Binding-site contacts:
Ligand atom C1 contacts residue ARG104 of chain 10.C at 3.7 Å.
Ligand atom C6 contacts residue ASP91 of chain 10.C at 3.9 Å.
Ligand atom O4 contacts residue ASP232 of chain 10.C at 2.8 Å (salt-bridge).
Ligand atom C5 contacts residue PRO274 of chain 10.A at 3.9 Å (hydrophobic).
Ligand atom O6 contacts residue ASP91 of chain 10.C at 3.3 Å.
Ligand atom C3 contacts residue ARG104 of chain 10.C at 3.9 Å.
Ligand atom O10 contacts residue ASN275 of chain 10.A at 2.9 Å (h-bond).
Ligand atom C10 contacts residue PRO231 of chain 10.C at 3.9 Å (hydrophobic).
Ligand atom C4 contacts residue ASP232 of chain 10.C at 3.5 Å.
Ligand atom C3 contacts residue PRO274 of chain 10.A at 3.8 Å (hydrophobic).
Ligand atom N5 contacts residue PRO231 of chain 10.C at 2.9 Å (h-bond).
Ligand atom C11 contacts residue GLY234 of chain 10.C at 3.9 Å.
Ligand atom O6 contacts residue PRO274 of chain 10.A at 3.7 Å.
Ligand atom O7 contacts residue SER180 of chain 10.C at 3.7 Å.
Ligand atom C4 contacts residue PRO274 of chain 10.A at 4.0 Å (hydrophobic).
Ligand atom O3 contacts residue GLY282 of chain 10.A at 3.4 Å.
Ligand atom C11 contacts residue PRO231 of chain 10.C at 4.0 Å (hydrophobic).
Ligand atom O4 contacts residue ASN275 of chain 10.A at 3.0 Å (h-bond).
Ligand atom O1B contacts residue ARG104 of chain 10.C at 2.8 Å (salt-bridge).
Ligand atom C5 contacts residue ASN275 of chain 10.A at 3.5 Å.
Ligand atom C4 contacts residue PRO231 of chain 10.C at 3.4 Å (hydrophobic).
Ligand atom O3 contacts residue PRO274 of chain 10.A at 3.9 Å.
Ligand atom C6 contacts residue PRO231 of chain 10.C at 4.0 Å (hydrophobic).
Ligand atom O7 contacts residue PRO274 of chain 10.A at 3.4 Å.
Ligand atom O4 contacts residue ASP91 of chain 10.C at 2.8 Å (salt-bridge).
Ligand atom O4 contacts residue PRO231 of chain 10.C at 3.8 Å.
Ligand atom C3 contacts residue ASP232 of chain 10.C at 4.1 Å.
Ligand atom O10 contacts residue ARG270 of chain 10.A at 4.0 Å.
Ligand atom C3 contacts residue PRO274 of chain 10.A at 4.1 Å (hydrophobic).
Ligand atom C4 contacts residue ARG104 of chain 10.C at 4.0 Å.
Ligand atom C5 contacts residue PRO231 of chain 10.C at 3.6 Å (hydrophobic).
Ligand atom C4 contacts residue ASN275 of chain 10.A at 3.8 Å.
Ligand atom N5 contacts residue ASN275 of chain 10.A at 3.5 Å (h-bond).
Ligand atom C11 contacts residue ILE233 of chain 10.C at 3.8 Å (hydrophobic).
Ligand atom C10 contacts residue ASN275 of chain 10.A at 3.2 Å.
Ligand atom C4 contacts residue ASP91 of chain 10.C at 3.3 Å.
Ligand atom C3 contacts residue ARG95 of chain 10.C at 3.9 Å.
Ligand atom O4 contacts residue ARG95 of chain 10.C at 3.6 Å.
Ligand atom C11 contacts residue ASP232 of chain 10.C at 3.8 Å.
Ligand atom O3 contacts residue ASP91 of chain 10.C at 4.0 Å.

Sequence of chain 10.A:
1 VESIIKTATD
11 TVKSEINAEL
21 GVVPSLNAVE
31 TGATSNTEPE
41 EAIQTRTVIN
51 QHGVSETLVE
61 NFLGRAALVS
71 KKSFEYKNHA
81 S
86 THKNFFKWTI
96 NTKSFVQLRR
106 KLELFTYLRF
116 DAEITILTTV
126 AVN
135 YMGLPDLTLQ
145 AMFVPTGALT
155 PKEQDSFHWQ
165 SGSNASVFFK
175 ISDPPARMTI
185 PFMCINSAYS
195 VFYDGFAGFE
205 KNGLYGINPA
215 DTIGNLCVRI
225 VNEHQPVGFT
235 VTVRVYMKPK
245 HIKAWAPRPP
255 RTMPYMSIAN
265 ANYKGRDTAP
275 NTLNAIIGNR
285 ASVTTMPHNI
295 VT

The small molecule below binds the protein below.
Small molecule (SMILES): CC(=O)N[C@@H]1[C@@H](O)[C@H](O[C@@H]2O[C@H](CO[C@]3(C(=O)O)C[C@H](O)[C@@H](NC(C)=O)[C@H]([C@H](O)[C@H](O)CO)O3)[C@H](O)[C@H](O)[C@H]2O)[C@@H](CO)O[C@H]1O

Sequence of chain 10.C:
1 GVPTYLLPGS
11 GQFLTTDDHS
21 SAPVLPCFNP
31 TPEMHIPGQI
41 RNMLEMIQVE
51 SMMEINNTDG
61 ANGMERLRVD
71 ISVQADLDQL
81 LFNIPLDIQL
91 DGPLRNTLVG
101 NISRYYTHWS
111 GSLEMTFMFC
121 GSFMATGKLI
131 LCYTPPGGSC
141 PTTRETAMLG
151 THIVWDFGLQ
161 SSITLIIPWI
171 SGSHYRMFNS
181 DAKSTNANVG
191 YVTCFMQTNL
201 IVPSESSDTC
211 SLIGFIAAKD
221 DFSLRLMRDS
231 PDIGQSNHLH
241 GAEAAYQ